The small molecule below binds the protein below.
Small molecule (SMILES): CC(=O)N[C@@H]1[C@@H](O)[C@H](O)[C@@H](CO)O[C@H]1O

Sequence of chain 1.I:
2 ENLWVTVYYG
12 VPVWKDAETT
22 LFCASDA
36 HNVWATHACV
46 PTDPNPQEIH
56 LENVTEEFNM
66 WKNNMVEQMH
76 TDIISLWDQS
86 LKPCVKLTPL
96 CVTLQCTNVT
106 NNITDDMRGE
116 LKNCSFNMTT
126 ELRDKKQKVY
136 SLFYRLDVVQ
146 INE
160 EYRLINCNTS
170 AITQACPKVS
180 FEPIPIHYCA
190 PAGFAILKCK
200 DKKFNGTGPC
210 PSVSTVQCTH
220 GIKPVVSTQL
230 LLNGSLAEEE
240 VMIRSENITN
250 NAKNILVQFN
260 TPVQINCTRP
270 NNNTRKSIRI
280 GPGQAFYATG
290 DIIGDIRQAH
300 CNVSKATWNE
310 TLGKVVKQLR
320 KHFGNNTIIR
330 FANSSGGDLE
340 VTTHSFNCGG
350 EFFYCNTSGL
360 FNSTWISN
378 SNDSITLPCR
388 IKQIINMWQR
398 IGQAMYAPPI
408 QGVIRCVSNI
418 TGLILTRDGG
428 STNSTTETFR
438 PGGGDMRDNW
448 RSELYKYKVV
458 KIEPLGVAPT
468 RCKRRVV

Binding-site contacts:
Ligand atom C5 contacts residue ASN308 of chain 1.I at 3.6 Å.
Ligand atom N2 contacts residue ASN308 of chain 1.I at 2.7 Å (h-bond).
Ligand atom C7 contacts residue ASN308 of chain 1.I at 3.6 Å.
Ligand atom C5 contacts residue TRP364 of chain 1.I at 4.2 Å (hydrophobic).
Ligand atom C3 contacts residue ASN308 of chain 1.I at 3.8 Å.
Ligand atom C8 contacts residue ASN308 of chain 1.I at 3.8 Å.
Ligand atom O5 contacts residue TRP364 of chain 1.I at 4.3 Å.
Ligand atom O7 contacts residue ASN308 of chain 1.I at 4.3 Å.
Ligand atom C1 contacts residue ASN308 of chain 1.I at 1.4 Å.
Ligand atom C4 contacts residue ASN308 of chain 1.I at 4.2 Å.
Ligand atom C1 contacts residue TRP364 of chain 1.I at 4.0 Å (hydrophobic).
Ligand atom C2 contacts residue ASN308 of chain 1.I at 2.5 Å.
Ligand atom O5 contacts residue ASN308 of chain 1.I at 2.3 Å (h-bond).